Binding-site contacts:
Ligand atom C6 contacts residue ALA125 of chain 3.A at 4.1 Å (hydrophobic).
Ligand atom C11 contacts residue TRP142 of chain 3.A at 3.7 Å (hydrophobic).
Ligand atom O1B contacts residue TYR88 of chain 3.A at 4.3 Å.
Ligand atom O1A contacts residue SER127 of chain 3.A at 2.8 Å (h-bond).
Ligand atom C5 contacts residue ALA125 of chain 3.A at 3.7 Å (hydrophobic).
Ligand atom C9 contacts residue TYR88 of chain 3.A at 3.6 Å (hydrophobic).
Ligand atom C9 contacts residue SER176 of chain 3.A at 4.3 Å.
Ligand atom O9 contacts residue HIS174 of chain 3.A at 3.7 Å.
Ligand atom C1 contacts residue SER127 of chain 3.A at 3.7 Å.
Ligand atom O9 contacts residue VAL177 of chain 3.A at 3.6 Å.
Ligand atom O1B contacts residue ALA125 of chain 3.A at 4.4 Å.
Ligand atom O4 contacts residue LEU217 of chain 3.A at 3.8 Å.
Ligand atom C10 contacts residue TRP142 of chain 3.A at 4.0 Å (hydrophobic).
Ligand atom O8 contacts residue TRP142 of chain 3.A at 4.2 Å.
Ligand atom O1B contacts residue LEU217 of chain 3.A at 4.3 Å.
Ligand atom O8 contacts residue TYR88 of chain 3.A at 3.1 Å (h-bond).
Ligand atom O10 contacts residue LEU185 of chain 3.A at 3.4 Å.
Ligand atom C10 contacts residue LEU185 of chain 3.A at 4.4 Å (hydrophobic).
Ligand atom C11 contacts residue LEU144 of chain 3.A at 3.9 Å (hydrophobic).
Ligand atom C8 contacts residue TYR88 of chain 3.A at 4.0 Å (hydrophobic).
Ligand atom C11 contacts residue GLY124 of chain 3.A at 3.9 Å.
Ligand atom C4 contacts residue ALA125 of chain 3.A at 3.4 Å (hydrophobic).
Ligand atom C10 contacts residue ALA125 of chain 3.A at 3.9 Å (hydrophobic).
Ligand atom N5 contacts residue ALA125 of chain 3.A at 3.0 Å (h-bond).
Ligand atom O1B contacts residue THR126 of chain 3.A at 2.7 Å (h-bond).
Ligand atom C8 contacts residue TRP142 of chain 3.A at 4.4 Å (hydrophobic).
Ligand atom O3 contacts residue GLY216 of chain 3.A at 4.4 Å.
Ligand atom C11 contacts residue ALA125 of chain 3.A at 3.8 Å (hydrophobic).
Ligand atom C1 contacts residue THR126 of chain 3.A at 3.5 Å.
Ligand atom O9 contacts residue SER176 of chain 3.A at 4.0 Å.
Ligand atom O1B contacts residue SER127 of chain 3.A at 3.8 Å.
Ligand atom C9 contacts residue TRP142 of chain 3.A at 4.3 Å (hydrophobic).
Ligand atom C4 contacts residue THR126 of chain 3.A at 4.2 Å.
Ligand atom O4 contacts residue ALA125 of chain 3.A at 3.7 Å.
Ligand atom O1A contacts residue THR126 of chain 3.A at 3.5 Å (h-bond).
Ligand atom O9 contacts residue TYR88 of chain 3.A at 3.2 Å (h-bond).
Ligand atom C7 contacts residue TRP142 of chain 3.A at 4.0 Å (hydrophobic).
Ligand atom N5 contacts residue TRP142 of chain 3.A at 4.2 Å.
Ligand atom C4 contacts residue LEU217 of chain 3.A at 3.8 Å (hydrophobic).
Ligand atom C9 contacts residue HIS174 of chain 3.A at 3.7 Å.

Sequence of chain 3.A:
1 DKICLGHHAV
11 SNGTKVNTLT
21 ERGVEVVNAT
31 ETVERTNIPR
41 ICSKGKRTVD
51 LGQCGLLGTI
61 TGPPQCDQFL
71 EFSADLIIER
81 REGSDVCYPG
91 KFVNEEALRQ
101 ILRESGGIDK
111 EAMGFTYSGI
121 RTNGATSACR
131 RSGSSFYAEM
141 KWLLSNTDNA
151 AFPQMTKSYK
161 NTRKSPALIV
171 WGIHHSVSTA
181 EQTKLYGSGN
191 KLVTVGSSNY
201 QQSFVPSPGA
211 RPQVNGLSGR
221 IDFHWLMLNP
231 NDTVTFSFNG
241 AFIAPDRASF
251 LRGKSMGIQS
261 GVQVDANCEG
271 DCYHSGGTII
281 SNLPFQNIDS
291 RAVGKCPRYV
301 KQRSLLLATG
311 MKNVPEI

This small molecule binds to this protein.
Small molecule (SMILES): CC(=O)N[C@@H]1[C@@H](O)[C@H](O[C@@H]2O[C@H](CO[C@]3(C(=O)O)C[C@H](O)[C@@H](NC(C)=O)[C@H]([C@H](O)[C@H](O)CO)O3)[C@H](O)[C@H](O)[C@H]2O)[C@@H](CO)O[C@H]1O